This protein binds this small molecule.
Small molecule (SMILES): C[C@H](C[C@@H](C[C@H](C[C@@H](C[C@@H](CCN1CCCC1=O)N1CCCC1=O)N1CCCC1=O)N1CCCC1=O)N1CCCC1=O)N1CCCC1=O

Sequence of chain 5.A:
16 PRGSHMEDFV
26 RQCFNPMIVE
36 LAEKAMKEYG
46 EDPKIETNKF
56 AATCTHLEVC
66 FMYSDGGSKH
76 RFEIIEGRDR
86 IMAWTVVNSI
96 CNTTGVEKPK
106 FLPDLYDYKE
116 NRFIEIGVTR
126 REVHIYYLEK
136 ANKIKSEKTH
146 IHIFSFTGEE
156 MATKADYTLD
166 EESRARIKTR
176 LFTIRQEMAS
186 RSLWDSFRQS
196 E

Binding-site contacts:
Ligand atom C25 contacts residue ARG83 of chain 5.A at 3.8 Å.
Ligand atom C30 contacts residue PHE66 of chain 5.A at 3.7 Å (hydrophobic).
Ligand atom C31 contacts residue PHE66 of chain 5.A at 3.6 Å (hydrophobic).
Ligand atom N03 contacts residue PHE66 of chain 5.A at 4.3 Å.
Ligand atom C33 contacts residue MET67 of chain 5.A at 4.4 Å (hydrophobic).
Ligand atom C23 contacts residue PHE66 of chain 5.A at 4.1 Å (hydrophobic).
Ligand atom C11 contacts residue MET32 of chain 5.A at 3.8 Å (hydrophobic).
Ligand atom C32 contacts residue PHE66 of chain 5.A at 4.0 Å (hydrophobic).
Ligand atom C32 contacts residue MET67 of chain 5.A at 4.4 Å (hydrophobic).
Ligand atom C30 contacts residue MET32 of chain 5.A at 4.1 Å (hydrophobic).
Ligand atom C24 contacts residue ARG83 of chain 5.A at 4.2 Å.
Ligand atom O04 contacts residue PHE66 of chain 5.A at 3.7 Å.
Ligand atom C33 contacts residue PHE66 of chain 5.A at 3.5 Å (hydrophobic).
Ligand atom C24 contacts residue GLU81 of chain 5.A at 4.3 Å.
Ligand atom C33 contacts residue ASP70 of chain 5.A at 4.4 Å.
Ligand atom C24 contacts residue GLY82 of chain 5.A at 4.1 Å.
Ligand atom C29 contacts residue MET32 of chain 5.A at 4.4 Å (hydrophobic).
Ligand atom C02 contacts residue ILE79 of chain 5.A at 3.8 Å (hydrophobic).
Ligand atom O02 contacts residue GLY82 of chain 5.A at 3.6 Å.
Ligand atom C04 contacts residue MET32 of chain 5.A at 3.6 Å (hydrophobic).
Ligand atom C25 contacts residue ILE79 of chain 5.A at 3.8 Å (hydrophobic).
Ligand atom O04 contacts residue MET32 of chain 5.A at 3.0 Å.
Ligand atom O02 contacts residue LEU36 of chain 5.A at 3.6 Å.
Ligand atom N03 contacts residue ILE79 of chain 5.A at 4.3 Å.
Ligand atom C01 contacts residue MET32 of chain 5.A at 4.0 Å (hydrophobic).
Ligand atom O03 contacts residue MET32 of chain 5.A at 3.2 Å (h-bond).
Ligand atom C22 contacts residue ILE79 of chain 5.A at 3.9 Å (hydrophobic).
Ligand atom C23 contacts residue GLY82 of chain 5.A at 4.2 Å.
Ligand atom O02 contacts residue PHE66 of chain 5.A at 3.5 Å.
Ligand atom O06 contacts residue MET32 of chain 5.A at 3.9 Å.
Ligand atom C01 contacts residue PHE66 of chain 5.A at 4.2 Å (hydrophobic).
Ligand atom N05 contacts residue PHE66 of chain 5.A at 3.8 Å.